Binding-site contacts:
Ligand atom C2 contacts residue ASN144 of chain 1.B at 2.5 Å.
Ligand atom O5 contacts residue ASN144 of chain 1.B at 2.3 Å (h-bond).
Ligand atom C4 contacts residue ASN144 of chain 1.B at 4.2 Å.
Ligand atom C5 contacts residue ASN144 of chain 1.B at 3.7 Å.
Ligand atom C1 contacts residue ASN144 of chain 1.B at 1.4 Å.
Ligand atom C5 contacts residue ASN84 of chain 1.B at 4.3 Å.
Ligand atom C1 contacts residue ASN84 of chain 1.B at 4.2 Å.
Ligand atom C3 contacts residue ASN144 of chain 1.B at 3.8 Å.
Ligand atom N2 contacts residue ASN144 of chain 1.B at 3.0 Å (h-bond).

The protein below binds the small molecule below.
Small molecule (SMILES): CC(=O)N[C@@H]1[C@@H](O)[C@H](O)[C@@H](CO)O[C@H]1O

Sequence of chain 1.B:
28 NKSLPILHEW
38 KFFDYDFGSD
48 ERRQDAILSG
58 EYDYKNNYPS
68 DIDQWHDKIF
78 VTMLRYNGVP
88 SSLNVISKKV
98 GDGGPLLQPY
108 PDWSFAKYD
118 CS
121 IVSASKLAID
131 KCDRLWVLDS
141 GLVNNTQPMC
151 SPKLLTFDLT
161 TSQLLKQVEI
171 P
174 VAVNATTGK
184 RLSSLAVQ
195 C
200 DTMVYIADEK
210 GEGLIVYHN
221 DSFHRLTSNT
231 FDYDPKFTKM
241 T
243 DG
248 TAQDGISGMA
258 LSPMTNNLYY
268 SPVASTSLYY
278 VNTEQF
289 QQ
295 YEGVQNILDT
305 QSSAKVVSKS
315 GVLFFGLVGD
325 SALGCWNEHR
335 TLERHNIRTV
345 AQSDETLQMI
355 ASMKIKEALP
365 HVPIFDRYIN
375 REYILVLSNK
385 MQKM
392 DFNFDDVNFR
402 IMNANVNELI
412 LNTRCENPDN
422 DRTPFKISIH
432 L